Binding-site contacts:
Ligand atom N1 contacts residue HIS72 of chain 7.A at 3.3 Å (h-bond).
Ligand atom C3 contacts residue MN1 of chain 22.B at 3.2 Å.
Ligand atom C6 contacts residue GLU171 of chain 18.A at 3.1 Å.
Ligand atom C7 contacts residue GLU171 of chain 18.A at 3.5 Å.
Ligand atom C5 contacts residue MN1 of chain 22.B at 3.3 Å.
Ligand atom C5 contacts residue HIS167 of chain 18.A at 3.3 Å.
Ligand atom N4 contacts residue HIS71 of chain 7.A at 3.0 Å (h-bond).
Ligand atom N4 contacts residue GLU75 of chain 7.A at 3.1 Å (salt-bridge).
Ligand atom O13 contacts residue HIS72 of chain 7.A at 3.1 Å (h-bond).
Ligand atom C8 contacts residue GLU171 of chain 18.A at 3.5 Å.
Ligand atom O11 contacts residue LYS199 of chain 22.A at 2.7 Å (salt-bridge).
Ligand atom C5 contacts residue HIS168 of chain 18.A at 3.9 Å.
Ligand atom C3 contacts residue LEU105 of chain 18.A at 3.8 Å (hydrophobic).
Ligand atom O10 contacts residue ARG119 of chain 22.A at 3.0 Å (salt-bridge).
Ligand atom N2 contacts residue MN1 of chain 22.C at 3.2 Å.
Ligand atom O13 contacts residue HIS45 of chain 18.A at 3.3 Å (h-bond).
Ligand atom P9 contacts residue ARG119 of chain 22.A at 3.9 Å.
Ligand atom N4 contacts residue HIS168 of chain 18.A at 3.3 Å (h-bond).
Ligand atom C5 contacts residue HIS71 of chain 7.A at 3.2 Å.
Ligand atom C7 contacts residue MN1 of chain 22.C at 3.5 Å.
Ligand atom C3 contacts residue GLU75 of chain 7.A at 3.8 Å.
Ligand atom C6 contacts residue MN1 of chain 22.C at 3.5 Å.
Ligand atom N4 contacts residue MN1 of chain 22.B at 2.2 Å.
Ligand atom O13 contacts residue GLU19 of chain 7.A at 2.7 Å (salt-bridge).
Ligand atom O11 contacts residue ARG119 of chain 22.A at 2.8 Å (salt-bridge).
Ligand atom O13 contacts residue MN1 of chain 22.C at 2.4 Å.
Ligand atom C5 contacts residue MN1 of chain 22.C at 3.3 Å.
Ligand atom C7 contacts residue GLU19 of chain 7.A at 3.4 Å.
Ligand atom O10 contacts residue ARG97 of chain 22.A at 2.8 Å (salt-bridge).
Ligand atom C5 contacts residue HIS72 of chain 7.A at 3.6 Å.
Ligand atom N2 contacts residue GLU171 of chain 18.A at 3.8 Å.
Ligand atom O12 contacts residue SER197 of chain 22.A at 2.6 Å (h-bond).
Ligand atom O13 contacts residue GLU171 of chain 18.A at 3.5 Å (salt-bridge).
Ligand atom P9 contacts residue ARG97 of chain 22.A at 3.7 Å.
Ligand atom N1 contacts residue GLU171 of chain 18.A at 3.1 Å (salt-bridge).
Ligand atom O12 contacts residue ARG97 of chain 22.A at 2.8 Å (salt-bridge).
Ligand atom P9 contacts residue SER197 of chain 22.A at 3.8 Å.
Ligand atom N1 contacts residue HIS167 of chain 18.A at 3.1 Å (h-bond).
Ligand atom O10 contacts residue LYS175 of chain 18.A at 2.7 Å (salt-bridge).
Ligand atom N1 contacts residue MN1 of chain 22.C at 2.3 Å.

Sequence of chain 7.A:
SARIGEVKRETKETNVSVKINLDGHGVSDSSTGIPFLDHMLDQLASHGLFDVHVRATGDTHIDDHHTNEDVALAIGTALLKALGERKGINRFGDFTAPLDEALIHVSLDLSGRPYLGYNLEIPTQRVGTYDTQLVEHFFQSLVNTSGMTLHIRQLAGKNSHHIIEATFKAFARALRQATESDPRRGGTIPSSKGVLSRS

A protein and the small-molecule ligand that binds it are described below.
Small molecule (SMILES): O=P(O)(O)C[C@@H](O)Cn1cncn1

Sequence of chain 22.A:
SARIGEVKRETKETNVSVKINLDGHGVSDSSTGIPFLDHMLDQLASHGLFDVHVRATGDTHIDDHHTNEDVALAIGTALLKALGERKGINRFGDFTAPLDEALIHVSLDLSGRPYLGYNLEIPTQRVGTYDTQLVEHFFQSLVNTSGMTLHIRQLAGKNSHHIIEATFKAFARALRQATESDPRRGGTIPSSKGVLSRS

Sequence of chain 18.A:
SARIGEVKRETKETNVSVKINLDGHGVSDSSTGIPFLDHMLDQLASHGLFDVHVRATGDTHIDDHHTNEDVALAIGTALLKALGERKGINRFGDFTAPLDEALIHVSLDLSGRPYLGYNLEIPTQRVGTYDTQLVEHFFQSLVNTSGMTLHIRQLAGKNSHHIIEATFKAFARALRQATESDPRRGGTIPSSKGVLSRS